Sequence of chain 1.A:
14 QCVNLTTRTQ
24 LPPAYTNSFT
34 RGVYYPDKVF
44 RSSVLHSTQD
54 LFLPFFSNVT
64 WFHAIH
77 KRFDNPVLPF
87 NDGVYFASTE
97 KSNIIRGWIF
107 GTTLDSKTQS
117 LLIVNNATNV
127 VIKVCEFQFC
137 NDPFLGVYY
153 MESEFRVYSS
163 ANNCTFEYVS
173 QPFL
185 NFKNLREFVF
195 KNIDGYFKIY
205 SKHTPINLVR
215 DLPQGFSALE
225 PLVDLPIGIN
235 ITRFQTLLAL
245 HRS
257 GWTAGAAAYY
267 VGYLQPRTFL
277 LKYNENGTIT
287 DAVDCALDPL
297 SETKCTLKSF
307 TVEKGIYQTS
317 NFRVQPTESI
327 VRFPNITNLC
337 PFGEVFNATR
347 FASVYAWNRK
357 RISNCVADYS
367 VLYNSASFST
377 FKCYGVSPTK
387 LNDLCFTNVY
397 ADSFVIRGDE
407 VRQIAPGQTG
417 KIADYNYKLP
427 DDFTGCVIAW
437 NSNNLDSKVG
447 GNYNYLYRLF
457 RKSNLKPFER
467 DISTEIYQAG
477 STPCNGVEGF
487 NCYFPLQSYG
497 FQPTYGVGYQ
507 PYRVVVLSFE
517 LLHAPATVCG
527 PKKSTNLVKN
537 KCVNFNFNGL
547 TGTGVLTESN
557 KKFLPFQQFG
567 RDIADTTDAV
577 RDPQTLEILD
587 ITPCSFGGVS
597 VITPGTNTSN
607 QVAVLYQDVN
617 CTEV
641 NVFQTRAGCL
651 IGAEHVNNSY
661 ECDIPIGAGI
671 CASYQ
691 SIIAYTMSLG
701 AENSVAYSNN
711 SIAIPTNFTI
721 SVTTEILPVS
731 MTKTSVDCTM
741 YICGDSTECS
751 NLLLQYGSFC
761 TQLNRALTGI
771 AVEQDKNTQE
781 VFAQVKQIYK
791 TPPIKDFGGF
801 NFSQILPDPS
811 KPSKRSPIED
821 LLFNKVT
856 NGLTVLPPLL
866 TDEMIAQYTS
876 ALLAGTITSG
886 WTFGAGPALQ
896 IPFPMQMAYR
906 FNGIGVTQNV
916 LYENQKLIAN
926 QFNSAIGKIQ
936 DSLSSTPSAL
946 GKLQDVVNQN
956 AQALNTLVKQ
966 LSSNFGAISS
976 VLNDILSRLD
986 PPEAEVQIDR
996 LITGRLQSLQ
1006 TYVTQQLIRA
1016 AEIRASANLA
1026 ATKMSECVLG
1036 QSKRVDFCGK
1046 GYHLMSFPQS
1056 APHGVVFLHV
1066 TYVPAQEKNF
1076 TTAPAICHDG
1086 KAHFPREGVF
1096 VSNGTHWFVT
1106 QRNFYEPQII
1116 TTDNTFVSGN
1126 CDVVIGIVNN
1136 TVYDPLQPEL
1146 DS

Binding-site contacts:
Ligand atom C4 contacts residue LEU922 of chain 1.A at 4.4 Å (hydrophobic).
Ligand atom O6 contacts residue LEU922 of chain 1.A at 4.4 Å.
Ligand atom C5 contacts residue GLN926 of chain 1.A at 4.1 Å.
Ligand atom O4 contacts residue LEU922 of chain 1.A at 3.9 Å.
Ligand atom C7 contacts residue LEU922 of chain 1.A at 3.8 Å (hydrophobic).
Ligand atom O5 contacts residue GLN926 of chain 1.A at 4.4 Å.
Ligand atom N2 contacts residue ASN717 of chain 1.A at 2.9 Å (h-bond).
Ligand atom C2 contacts residue GLN1071 of chain 1.A at 4.1 Å.
Ligand atom O7 contacts residue GLN1071 of chain 1.A at 3.6 Å (h-bond).
Ligand atom C1 contacts residue LEU922 of chain 1.A at 4.4 Å (hydrophobic).
Ligand atom O5 contacts residue GLN1071 of chain 1.A at 3.8 Å.
Ligand atom O7 contacts residue ASN717 of chain 1.A at 3.2 Å (h-bond).
Ligand atom C7 contacts residue ASN717 of chain 1.A at 3.3 Å.
Ligand atom C8 contacts residue ASN717 of chain 1.A at 4.4 Å.
Ligand atom C5 contacts residue ASN717 of chain 1.A at 3.7 Å.
Ligand atom C6 contacts residue GLN926 of chain 1.A at 3.6 Å.
Ligand atom C8 contacts residue LEU922 of chain 1.A at 4.0 Å (hydrophobic).
Ligand atom C1 contacts residue ASN717 of chain 1.A at 1.4 Å.
Ligand atom C8 contacts residue GLN926 of chain 1.A at 4.3 Å.
Ligand atom C1 contacts residue GLN1071 of chain 1.A at 3.7 Å.
Ligand atom O6 contacts residue PHE718 of chain 1.A at 4.2 Å.
Ligand atom C3 contacts residue LEU922 of chain 1.A at 4.5 Å (hydrophobic).
Ligand atom O7 contacts residue LEU922 of chain 1.A at 3.4 Å.
Ligand atom C6 contacts residue LEU922 of chain 1.A at 4.1 Å (hydrophobic).
Ligand atom C2 contacts residue ASN717 of chain 1.A at 2.4 Å.
Ligand atom O5 contacts residue ASN717 of chain 1.A at 2.3 Å (h-bond).
Ligand atom C5 contacts residue LEU922 of chain 1.A at 3.8 Å (hydrophobic).
Ligand atom O6 contacts residue GLN926 of chain 1.A at 2.5 Å (h-bond).
Ligand atom C4 contacts residue ASN717 of chain 1.A at 4.2 Å.
Ligand atom C3 contacts residue ASN717 of chain 1.A at 3.8 Å.

A small-molecule ligand and the protein it binds are described below.
Small molecule (SMILES): CC(=O)N[C@H]1[C@H](O[C@H]2[C@H](O)[C@@H](NC(C)=O)CO[C@@H]2CO)O[C@H](CO)[C@@H](O)[C@@H]1O